Sequence of chain 1.A:
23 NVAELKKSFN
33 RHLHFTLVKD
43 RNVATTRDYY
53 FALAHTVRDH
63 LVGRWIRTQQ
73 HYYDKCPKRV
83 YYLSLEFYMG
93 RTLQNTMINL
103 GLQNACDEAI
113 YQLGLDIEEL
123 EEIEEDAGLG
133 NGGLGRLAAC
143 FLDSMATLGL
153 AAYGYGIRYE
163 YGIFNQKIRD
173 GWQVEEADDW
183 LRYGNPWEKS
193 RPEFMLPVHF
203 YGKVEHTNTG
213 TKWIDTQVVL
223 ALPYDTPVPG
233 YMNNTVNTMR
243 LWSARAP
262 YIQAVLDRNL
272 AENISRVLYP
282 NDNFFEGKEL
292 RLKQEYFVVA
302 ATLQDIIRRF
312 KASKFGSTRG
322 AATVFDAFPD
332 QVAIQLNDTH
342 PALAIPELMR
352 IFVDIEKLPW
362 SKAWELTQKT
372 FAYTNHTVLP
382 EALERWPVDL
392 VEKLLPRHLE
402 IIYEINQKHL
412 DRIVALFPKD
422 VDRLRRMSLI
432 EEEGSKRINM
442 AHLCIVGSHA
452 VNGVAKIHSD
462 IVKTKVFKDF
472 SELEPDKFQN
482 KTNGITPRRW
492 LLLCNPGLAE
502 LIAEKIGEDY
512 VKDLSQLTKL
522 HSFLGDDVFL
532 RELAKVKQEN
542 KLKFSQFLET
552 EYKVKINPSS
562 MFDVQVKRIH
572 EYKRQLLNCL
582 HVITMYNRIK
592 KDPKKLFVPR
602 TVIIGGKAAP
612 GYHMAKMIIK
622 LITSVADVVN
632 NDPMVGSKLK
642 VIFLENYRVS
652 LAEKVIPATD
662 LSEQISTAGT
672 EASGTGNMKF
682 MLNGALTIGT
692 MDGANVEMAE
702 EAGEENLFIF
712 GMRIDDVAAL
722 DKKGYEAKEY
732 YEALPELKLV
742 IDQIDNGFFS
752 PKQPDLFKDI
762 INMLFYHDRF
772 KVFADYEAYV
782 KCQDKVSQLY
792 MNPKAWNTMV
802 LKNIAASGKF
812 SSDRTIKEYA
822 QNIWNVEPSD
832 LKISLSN

A small-molecule ligand and the protein it binds are described below.
Small molecule (SMILES): O=C(NCC(O)N(CCO)C1CCCC1)c1cc2cc(Cl)ccc2[nH]1

Sequence of chain 1.B:
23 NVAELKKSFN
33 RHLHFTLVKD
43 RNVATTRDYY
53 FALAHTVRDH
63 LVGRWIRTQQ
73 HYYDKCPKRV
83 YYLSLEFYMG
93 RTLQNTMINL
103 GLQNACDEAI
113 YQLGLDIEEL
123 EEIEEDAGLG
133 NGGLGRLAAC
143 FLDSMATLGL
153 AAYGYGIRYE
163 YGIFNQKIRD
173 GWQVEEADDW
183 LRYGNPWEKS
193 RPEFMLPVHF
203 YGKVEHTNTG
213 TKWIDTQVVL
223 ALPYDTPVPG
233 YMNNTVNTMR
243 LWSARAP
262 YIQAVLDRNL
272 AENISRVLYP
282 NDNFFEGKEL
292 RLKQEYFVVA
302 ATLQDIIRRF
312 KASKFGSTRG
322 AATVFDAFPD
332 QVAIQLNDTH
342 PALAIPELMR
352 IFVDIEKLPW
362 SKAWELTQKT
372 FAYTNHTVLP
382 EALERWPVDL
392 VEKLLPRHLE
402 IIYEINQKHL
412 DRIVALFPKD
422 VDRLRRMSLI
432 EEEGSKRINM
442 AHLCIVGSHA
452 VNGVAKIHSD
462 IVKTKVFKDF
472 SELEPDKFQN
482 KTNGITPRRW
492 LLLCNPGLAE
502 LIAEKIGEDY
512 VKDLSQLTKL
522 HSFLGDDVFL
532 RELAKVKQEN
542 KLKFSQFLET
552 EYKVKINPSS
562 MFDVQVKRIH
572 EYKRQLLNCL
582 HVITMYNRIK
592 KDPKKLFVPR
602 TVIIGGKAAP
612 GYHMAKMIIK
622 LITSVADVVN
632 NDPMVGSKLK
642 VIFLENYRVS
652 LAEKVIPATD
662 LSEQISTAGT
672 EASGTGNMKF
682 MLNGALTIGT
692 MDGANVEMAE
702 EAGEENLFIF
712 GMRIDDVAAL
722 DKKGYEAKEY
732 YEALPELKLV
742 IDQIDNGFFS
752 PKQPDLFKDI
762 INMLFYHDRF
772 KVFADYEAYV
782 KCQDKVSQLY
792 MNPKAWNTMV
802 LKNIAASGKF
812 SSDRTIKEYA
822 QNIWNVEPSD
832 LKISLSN

Binding-site contacts:
Ligand atom C4 contacts residue VAL40 of chain 1.A at 3.6 Å (hydrophobic).
Ligand atom C3 contacts residue THR38 of chain 1.A at 3.6 Å.
Ligand atom C9 contacts residue ARG60 of chain 1.B at 3.7 Å.
Ligand atom C9 contacts residue PRO229 of chain 1.B at 3.7 Å (hydrophobic).
Ligand atom C24 contacts residue GLY186 of chain 1.A at 3.8 Å.
Ligand atom C8 contacts residue ARG60 of chain 1.B at 3.4 Å.
Ligand atom C7 contacts residue LYS191 of chain 1.B at 3.4 Å.
Ligand atom C7 contacts residue ARG60 of chain 1.B at 3.3 Å.
Ligand atom C1 contacts residue ARG60 of chain 1.B at 3.3 Å.
Ligand atom CL11 contacts residue TRP67 of chain 1.B at 3.7 Å.
Ligand atom O25 contacts residue TYR185 of chain 1.A at 2.7 Å (h-bond).
Ligand atom N5 contacts residue LYS191 of chain 1.B at 3.6 Å.
Ligand atom C10 contacts residue LYS191 of chain 1.B at 3.6 Å.
Ligand atom C2 contacts residue ARG60 of chain 1.B at 3.6 Å.
Ligand atom CL11 contacts residue LEU63 of chain 1.B at 3.5 Å.
Ligand atom CL11 contacts residue VAL64 of chain 1.B at 3.6 Å.
Ligand atom N5 contacts residue GLU190 of chain 1.B at 2.8 Å (salt-bridge).
Ligand atom C4 contacts residue ARG60 of chain 1.B at 3.4 Å.
Ligand atom O25 contacts residue SER192 of chain 1.B at 3.6 Å.
Ligand atom C20 contacts residue HIS57 of chain 1.A at 3.4 Å.
Ligand atom O13 contacts residue GLU190 of chain 1.B at 3.4 Å (salt-bridge).
Ligand atom C6 contacts residue PRO188 of chain 1.B at 3.5 Å (hydrophobic).
Ligand atom CL11 contacts residue ARG60 of chain 1.B at 3.5 Å.
Ligand atom C22 contacts residue TYR185 of chain 1.A at 3.2 Å (hydrophobic).
Ligand atom C9 contacts residue TRP67 of chain 1.B at 3.5 Å (hydrophobic).
Ligand atom C24 contacts residue ASN187 of chain 1.A at 3.8 Å.
Ligand atom C2 contacts residue PRO188 of chain 1.B at 3.5 Å (hydrophobic).
Ligand atom N5 contacts residue PRO188 of chain 1.B at 3.5 Å (h-bond).
Ligand atom C8 contacts residue TRP67 of chain 1.B at 3.7 Å (hydrophobic).
Ligand atom N12 contacts residue THR38 of chain 1.A at 3.0 Å (h-bond).
Ligand atom C23 contacts residue PHE53 of chain 1.A at 3.7 Å (hydrophobic).
Ligand atom O17 contacts residue LYS191 of chain 1.B at 2.9 Å (salt-bridge).
Ligand atom C14 contacts residue THR38 of chain 1.A at 3.7 Å.
Ligand atom C2 contacts residue GLU190 of chain 1.B at 3.7 Å.
Ligand atom C1 contacts residue VAL40 of chain 1.A at 3.7 Å (hydrophobic).
Ligand atom C19 contacts residue TYR185 of chain 1.A at 3.5 Å (hydrophobic).
Ligand atom N5 contacts residue ARG60 of chain 1.B at 3.4 Å (salt-bridge).
Ligand atom C6 contacts residue ARG60 of chain 1.B at 3.7 Å.
Ligand atom C3 contacts residue ARG60 of chain 1.B at 3.2 Å.
Ligand atom C23 contacts residue PRO188 of chain 1.A at 3.5 Å (hydrophobic).